Sequence of chain 1.A:
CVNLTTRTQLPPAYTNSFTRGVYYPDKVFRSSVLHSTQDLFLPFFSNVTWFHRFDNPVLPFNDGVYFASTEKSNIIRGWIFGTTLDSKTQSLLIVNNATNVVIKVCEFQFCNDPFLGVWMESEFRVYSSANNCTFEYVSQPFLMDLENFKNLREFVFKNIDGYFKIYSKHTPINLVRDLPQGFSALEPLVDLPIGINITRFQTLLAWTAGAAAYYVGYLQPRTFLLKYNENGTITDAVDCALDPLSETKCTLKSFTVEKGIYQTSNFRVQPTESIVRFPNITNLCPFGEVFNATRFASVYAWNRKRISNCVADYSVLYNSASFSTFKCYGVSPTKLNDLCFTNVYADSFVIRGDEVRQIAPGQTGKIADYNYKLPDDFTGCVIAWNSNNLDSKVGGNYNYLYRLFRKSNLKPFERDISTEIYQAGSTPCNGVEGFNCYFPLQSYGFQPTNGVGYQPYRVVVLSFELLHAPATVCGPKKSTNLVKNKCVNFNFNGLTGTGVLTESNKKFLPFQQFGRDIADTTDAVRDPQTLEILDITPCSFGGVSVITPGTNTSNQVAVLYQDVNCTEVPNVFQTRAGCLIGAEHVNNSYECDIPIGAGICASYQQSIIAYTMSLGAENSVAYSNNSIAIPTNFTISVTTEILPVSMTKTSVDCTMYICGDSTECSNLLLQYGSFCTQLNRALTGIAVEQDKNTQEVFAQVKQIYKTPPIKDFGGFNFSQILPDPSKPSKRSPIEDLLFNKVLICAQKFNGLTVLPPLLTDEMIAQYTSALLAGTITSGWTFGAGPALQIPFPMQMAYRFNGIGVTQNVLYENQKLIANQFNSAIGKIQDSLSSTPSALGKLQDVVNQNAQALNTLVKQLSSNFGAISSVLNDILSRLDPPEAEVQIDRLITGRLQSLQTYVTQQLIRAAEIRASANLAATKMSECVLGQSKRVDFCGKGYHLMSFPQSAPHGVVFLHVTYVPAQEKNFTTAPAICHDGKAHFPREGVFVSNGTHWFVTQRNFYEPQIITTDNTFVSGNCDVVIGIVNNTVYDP

Binding-site contacts:
Ligand atom O5 contacts residue ASN657 of chain 1.A at 2.4 Å (h-bond).
Ligand atom C8 contacts residue VAL656 of chain 1.A at 4.3 Å (hydrophobic).
Ligand atom O7 contacts residue ASN657 of chain 1.A at 3.5 Å (h-bond).
Ligand atom C5 contacts residue ASN657 of chain 1.A at 3.7 Å.
Ligand atom C1 contacts residue ASN657 of chain 1.A at 1.4 Å.
Ligand atom C8 contacts residue ASN657 of chain 1.A at 3.9 Å.
Ligand atom N2 contacts residue ASN657 of chain 1.A at 2.9 Å (h-bond).
Ligand atom C7 contacts residue ASN657 of chain 1.A at 3.2 Å.
Ligand atom C3 contacts residue ASN657 of chain 1.A at 3.8 Å.
Ligand atom C2 contacts residue ASN657 of chain 1.A at 2.5 Å.
Ligand atom C4 contacts residue ASN657 of chain 1.A at 4.2 Å.

The protein below binds the small molecule below.
Small molecule (SMILES): CC(=O)N[C@@H]1[C@@H](O)[C@H](O)[C@@H](CO)O[C@H]1O